Sequence of chain 1.E:
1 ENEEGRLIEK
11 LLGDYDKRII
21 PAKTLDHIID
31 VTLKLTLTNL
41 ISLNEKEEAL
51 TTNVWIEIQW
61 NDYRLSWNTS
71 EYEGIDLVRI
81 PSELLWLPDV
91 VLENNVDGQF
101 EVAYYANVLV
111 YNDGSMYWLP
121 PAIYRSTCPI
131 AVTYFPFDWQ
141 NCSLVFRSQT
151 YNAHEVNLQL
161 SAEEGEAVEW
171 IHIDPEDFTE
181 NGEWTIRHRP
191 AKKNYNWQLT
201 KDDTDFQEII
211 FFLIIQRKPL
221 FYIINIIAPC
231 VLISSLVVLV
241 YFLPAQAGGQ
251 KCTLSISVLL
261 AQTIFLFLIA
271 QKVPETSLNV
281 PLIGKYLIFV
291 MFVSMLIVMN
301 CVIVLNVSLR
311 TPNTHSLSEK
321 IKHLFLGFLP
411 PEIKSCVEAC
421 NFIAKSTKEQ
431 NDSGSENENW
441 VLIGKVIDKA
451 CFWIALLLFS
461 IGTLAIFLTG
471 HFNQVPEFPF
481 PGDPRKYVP

A small-molecule ligand and the protein it binds are described below.
Small molecule (SMILES): CC(=O)N[C@H]1[C@H](O[C@H]2[C@H](O)[C@@H](NC(C)=O)CO[C@@H]2CO)O[C@H](CO)[C@@H](O[C@@H]2O[C@H](CO[C@H]3O[C@H](CO[C@H]4O[C@H](CO)[C@@H](O)[C@H](O)[C@@H]4O)[C@@H](O)[C@H](O)[C@@H]3O)[C@@H](O)[C@H](O)[C@@H]2O)[C@@H]1O

Binding-site contacts:
Ligand atom C8 contacts residue ASN194 of chain 1.E at 3.8 Å.
Ligand atom O4 contacts residue TRP197 of chain 1.E at 3.4 Å.
Ligand atom C5 contacts residue ASN141 of chain 1.E at 3.6 Å.
Ligand atom C1 contacts residue ASN141 of chain 1.E at 1.4 Å.
Ligand atom O6 contacts residue TRP197 of chain 1.E at 3.6 Å.
Ligand atom N2 contacts residue PRO479 of chain 1.E at 3.1 Å (h-bond).
Ligand atom O6 contacts residue GLY482 of chain 1.E at 3.8 Å.
Ligand atom C8 contacts residue ILE210 of chain 1.E at 3.9 Å (hydrophobic).
Ligand atom O7 contacts residue ASN194 of chain 1.E at 3.6 Å (h-bond).
Ligand atom C5 contacts residue PHE212 of chain 1.E at 3.6 Å (hydrophobic).
Ligand atom C7 contacts residue ASN141 of chain 1.E at 3.5 Å.
Ligand atom O5 contacts residue PHE480 of chain 1.E at 3.7 Å.
Ligand atom O3 contacts residue PRO479 of chain 1.E at 3.6 Å.
Ligand atom O7 contacts residue LYS192 of chain 1.E at 2.8 Å (salt-bridge).
Ligand atom C8 contacts residue PRO476 of chain 1.E at 3.6 Å (hydrophobic).
Ligand atom O5 contacts residue ASN141 of chain 1.E at 2.3 Å (h-bond).
Ligand atom C3 contacts residue PRO479 of chain 1.E at 3.8 Å (hydrophobic).
Ligand atom C6 contacts residue PHE212 of chain 1.E at 3.9 Å (hydrophobic).
Ligand atom C7 contacts residue LYS192 of chain 1.E at 3.9 Å.
Ligand atom C2 contacts residue ASN141 of chain 1.E at 2.5 Å.
Ligand atom O6 contacts residue PRO481 of chain 1.E at 3.6 Å.
Ligand atom O4 contacts residue PHE480 of chain 1.E at 3.4 Å.
Ligand atom O5 contacts residue TRP197 of chain 1.E at 3.5 Å (h-bond).
Ligand atom C3 contacts residue PHE480 of chain 1.E at 3.6 Å (hydrophobic).
Ligand atom O3 contacts residue LYS192 of chain 1.E at 3.9 Å.
Ligand atom C3 contacts residue ASN141 of chain 1.E at 3.8 Å.
Ligand atom C8 contacts residue PRO479 of chain 1.E at 3.3 Å (hydrophobic).
Ligand atom O7 contacts residue ASN141 of chain 1.E at 3.8 Å.
Ligand atom O3 contacts residue PRO481 of chain 1.E at 3.3 Å.
Ligand atom N2 contacts residue ASN141 of chain 1.E at 2.9 Å (h-bond).
Ligand atom C5 contacts residue TRP197 of chain 1.E at 3.8 Å (hydrophobic).
Ligand atom O2 contacts residue TRP197 of chain 1.E at 3.2 Å.
Ligand atom O3 contacts residue PHE480 of chain 1.E at 3.6 Å.
Ligand atom C6 contacts residue TRP197 of chain 1.E at 3.9 Å (hydrophobic).
Ligand atom C6 contacts residue PRO481 of chain 1.E at 3.9 Å (hydrophobic).
Ligand atom O6 contacts residue PHE212 of chain 1.E at 3.6 Å.
Ligand atom C3 contacts residue TRP197 of chain 1.E at 3.9 Å (hydrophobic).
Ligand atom C7 contacts residue PRO479 of chain 1.E at 3.5 Å (hydrophobic).
Ligand atom O7 contacts residue TRP139 of chain 1.E at 3.6 Å.
Ligand atom C8 contacts residue TRP139 of chain 1.E at 4.0 Å (hydrophobic).